Sequence of chain 1.C:
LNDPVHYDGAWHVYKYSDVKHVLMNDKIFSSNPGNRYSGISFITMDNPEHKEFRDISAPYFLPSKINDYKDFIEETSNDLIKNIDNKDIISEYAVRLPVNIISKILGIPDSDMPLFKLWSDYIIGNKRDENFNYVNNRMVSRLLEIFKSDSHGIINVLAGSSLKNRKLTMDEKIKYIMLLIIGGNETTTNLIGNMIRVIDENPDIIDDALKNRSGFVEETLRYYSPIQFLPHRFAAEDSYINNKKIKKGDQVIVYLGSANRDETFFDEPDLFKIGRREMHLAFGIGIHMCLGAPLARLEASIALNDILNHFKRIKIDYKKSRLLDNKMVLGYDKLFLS

This small molecule binds to this protein.
Small molecule (SMILES): c1ccc(-c2cnc[nH]2)cc1

Binding-site contacts:
Ligand atom C10 contacts residue ILE48 of chain 1.C at 4.5 Å (hydrophobic).
Ligand atom C5 contacts residue GLY188 of chain 1.C at 3.7 Å.
Ligand atom C9 contacts residue ILE187 of chain 1.C at 4.0 Å (hydrophobic).
Ligand atom C11 contacts residue LEU184 of chain 1.C at 4.5 Å (hydrophobic).
Ligand atom C6 contacts residue GLY188 of chain 1.C at 4.5 Å.
Ligand atom C11 contacts residue ILE187 of chain 1.C at 3.6 Å (hydrophobic).
Ligand atom C2 contacts residue ILE232 of chain 1.C at 4.5 Å (hydrophobic).
Ligand atom N1 contacts residue GLY188 of chain 1.C at 3.5 Å.
Ligand atom C6 contacts residue ILE187 of chain 1.C at 3.8 Å (hydrophobic).
Ligand atom C5 contacts residue HEM1 of chain 1.I at 4.2 Å.
Ligand atom C7 contacts residue ILE187 of chain 1.C at 4.0 Å (hydrophobic).
Ligand atom C4 contacts residue ILE48 of chain 1.C at 4.0 Å (hydrophobic).
Ligand atom C2 contacts residue HEM1 of chain 1.I at 2.6 Å.
Ligand atom C5 contacts residue ILE187 of chain 1.C at 4.5 Å (hydrophobic).
Ligand atom C4 contacts residue HEM1 of chain 1.I at 3.1 Å.
Ligand atom C8 contacts residue MET333 of chain 1.C at 4.2 Å (hydrophobic).
Ligand atom N3 contacts residue CYS295 of chain 1.C at 4.3 Å.
Ligand atom N1 contacts residue THR192 of chain 1.C at 3.5 Å (h-bond).
Ligand atom C2 contacts residue THR192 of chain 1.C at 3.5 Å.
Ligand atom N1 contacts residue HEM1 of chain 1.I at 3.9 Å.
Ligand atom C2 contacts residue GLY188 of chain 1.C at 3.5 Å.
Ligand atom C11 contacts residue ILE48 of chain 1.C at 3.9 Å (hydrophobic).
Ligand atom C8 contacts residue ILE187 of chain 1.C at 4.1 Å (hydrophobic).
Ligand atom N1 contacts residue ILE232 of chain 1.C at 4.1 Å.
Ligand atom C10 contacts residue ILE187 of chain 1.C at 3.7 Å (hydrophobic).
Ligand atom N3 contacts residue HEM1 of chain 1.I at 2.1 Å.
Ligand atom N3 contacts residue GLY188 of chain 1.C at 3.8 Å.
Ligand atom C4 contacts residue GLY188 of chain 1.C at 3.9 Å.
Ligand atom C10 contacts residue GLY44 of chain 1.C at 4.1 Å.